This protein binds this small molecule.
Small molecule (SMILES): CC(=O)N[C@H]1[C@H](O[C@H]2[C@H](O)[C@@H](NC(C)=O)CO[C@@H]2CO)O[C@H](CO)[C@@H](O)[C@@H]1O

Sequence of chain 1.A:
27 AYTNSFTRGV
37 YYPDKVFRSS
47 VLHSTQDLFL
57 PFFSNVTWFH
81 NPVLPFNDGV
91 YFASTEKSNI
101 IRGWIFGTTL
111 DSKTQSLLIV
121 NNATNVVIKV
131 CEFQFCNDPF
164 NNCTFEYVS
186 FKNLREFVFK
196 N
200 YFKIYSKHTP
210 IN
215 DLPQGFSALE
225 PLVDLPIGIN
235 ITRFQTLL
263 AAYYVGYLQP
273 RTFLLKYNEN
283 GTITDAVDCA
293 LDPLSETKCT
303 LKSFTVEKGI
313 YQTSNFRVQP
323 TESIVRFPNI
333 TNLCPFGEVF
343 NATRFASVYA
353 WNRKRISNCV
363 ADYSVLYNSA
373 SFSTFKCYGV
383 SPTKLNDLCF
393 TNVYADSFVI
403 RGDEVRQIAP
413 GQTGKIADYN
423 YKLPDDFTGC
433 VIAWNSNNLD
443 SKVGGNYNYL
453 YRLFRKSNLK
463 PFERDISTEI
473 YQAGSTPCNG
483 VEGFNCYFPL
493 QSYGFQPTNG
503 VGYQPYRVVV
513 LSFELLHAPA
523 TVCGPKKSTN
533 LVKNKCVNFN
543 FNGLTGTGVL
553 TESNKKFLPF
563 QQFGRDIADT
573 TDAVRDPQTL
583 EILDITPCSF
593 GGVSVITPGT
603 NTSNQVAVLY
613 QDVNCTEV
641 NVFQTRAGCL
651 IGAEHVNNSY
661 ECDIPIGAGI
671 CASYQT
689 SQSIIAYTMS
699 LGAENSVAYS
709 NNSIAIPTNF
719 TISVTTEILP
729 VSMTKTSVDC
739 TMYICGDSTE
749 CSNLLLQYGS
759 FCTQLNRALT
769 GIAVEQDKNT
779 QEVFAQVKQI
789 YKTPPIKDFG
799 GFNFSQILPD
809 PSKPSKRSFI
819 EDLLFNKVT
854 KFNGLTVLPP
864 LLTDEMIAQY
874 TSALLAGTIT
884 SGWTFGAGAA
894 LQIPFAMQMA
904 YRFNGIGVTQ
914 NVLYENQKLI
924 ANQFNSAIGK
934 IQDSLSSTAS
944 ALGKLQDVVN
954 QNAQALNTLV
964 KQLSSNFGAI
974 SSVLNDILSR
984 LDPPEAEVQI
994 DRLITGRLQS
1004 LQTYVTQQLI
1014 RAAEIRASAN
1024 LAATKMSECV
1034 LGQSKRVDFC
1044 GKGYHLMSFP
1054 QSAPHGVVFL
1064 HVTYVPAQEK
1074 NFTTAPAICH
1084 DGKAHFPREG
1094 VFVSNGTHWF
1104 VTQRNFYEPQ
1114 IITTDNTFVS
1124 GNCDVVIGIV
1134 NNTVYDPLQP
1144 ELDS

Binding-site contacts:
Ligand atom C7 contacts residue ASN280 of chain 1.A at 4.3 Å.
Ligand atom N2 contacts residue ASN280 of chain 1.A at 4.3 Å.
Ligand atom C3 contacts residue ASN282 of chain 1.A at 3.8 Å.
Ligand atom C8 contacts residue GLU281 of chain 1.A at 4.1 Å.
Ligand atom C1 contacts residue ASN282 of chain 1.A at 1.6 Å.
Ligand atom O5 contacts residue ASN282 of chain 1.A at 2.3 Å (h-bond).
Ligand atom C8 contacts residue ASN280 of chain 1.A at 3.7 Å.
Ligand atom C7 contacts residue ASN282 of chain 1.A at 4.1 Å.
Ligand atom C5 contacts residue ASN282 of chain 1.A at 3.7 Å.
Ligand atom C2 contacts residue ASN282 of chain 1.A at 2.4 Å.
Ligand atom C4 contacts residue ASN282 of chain 1.A at 4.2 Å.
Ligand atom N2 contacts residue ASN282 of chain 1.A at 2.9 Å (h-bond).